Binding-site contacts:
Ligand atom O11 contacts residue PGT1 of chain 1.IB at 3.4 Å.
Ligand atom C1 contacts residue TRP33 of chain 1.CA at 4.1 Å (hydrophobic).
Ligand atom CA contacts residue TYR238 of chain 1.SA at 4.2 Å (hydrophobic).
Ligand atom C8 contacts residue T7X1 of chain 1.TB at 4.1 Å.
Ligand atom C10 contacts residue LEU22 of chain 1.UA at 4.0 Å (hydrophobic).
Ligand atom O2 contacts residue PTY1 of chain 1.JB at 4.0 Å.
Ligand atom OT1 contacts residue ARG28 of chain 1.UA at 1.3 Å (salt-bridge).
Ligand atom C1 contacts residue GLU34 of chain 1.CA at 4.2 Å.
Ligand atom CB contacts residue ARG28 of chain 1.UA at 3.7 Å.
Ligand atom C16 contacts residue TRP33 of chain 1.CA at 4.0 Å (hydrophobic).
Ligand atom C contacts residue ARG28 of chain 1.UA at 2.5 Å.
Ligand atom C17 contacts residue TRP33 of chain 1.CA at 4.3 Å (hydrophobic).
Ligand atom OT2 contacts residue ARG24 of chain 1.UA at 1.3 Å (salt-bridge).
Ligand atom OT2 contacts residue ARG28 of chain 1.UA at 3.4 Å (salt-bridge).
Ligand atom O12 contacts residue ARG463 of chain 1.N at 3.8 Å.
Ligand atom C15 contacts residue TRP33 of chain 1.CA at 4.3 Å (hydrophobic).
Ligand atom C13 contacts residue TRP33 of chain 1.CA at 3.3 Å (hydrophobic).
Ligand atom C13 contacts residue GLU34 of chain 1.CA at 4.3 Å.
Ligand atom C2 contacts residue PTY1 of chain 1.JB at 3.7 Å.
Ligand atom C9 contacts residue TRP33 of chain 1.CA at 4.0 Å (hydrophobic).
Ligand atom O12 contacts residue PTY1 of chain 1.JB at 4.0 Å.
Ligand atom O2 contacts residue T7X1 of chain 1.TB at 4.3 Å.
Ligand atom O4 contacts residue PGT1 of chain 1.IB at 2.9 Å (h-bond).
Ligand atom OT1 contacts residue ARG24 of chain 1.UA at 3.3 Å (salt-bridge).
Ligand atom O52 contacts residue PGT1 of chain 1.IB at 4.3 Å.
Ligand atom C6 contacts residue T7X1 of chain 1.TB at 3.7 Å.
Ligand atom CA contacts residue ARG24 of chain 1.UA at 3.1 Å.
Ligand atom P contacts residue T7X1 of chain 1.TB at 4.1 Å.
Ligand atom C14 contacts residue PGT1 of chain 1.IB at 4.2 Å.
Ligand atom C3 contacts residue PGT1 of chain 1.IB at 4.1 Å.
Ligand atom C14 contacts residue PTY1 of chain 1.JB at 4.2 Å.
Ligand atom N contacts residue ARG24 of chain 1.UA at 3.0 Å (salt-bridge).
Ligand atom C contacts residue ARG24 of chain 1.UA at 2.3 Å.
Ligand atom P contacts residue PGT1 of chain 1.IB at 3.4 Å.
Ligand atom CA contacts residue ARG28 of chain 1.UA at 3.6 Å.
Ligand atom C2 contacts residue PGT1 of chain 1.IB at 4.0 Å.
Ligand atom O3 contacts residue PGT1 of chain 1.IB at 2.9 Å (h-bond).
Ligand atom O4 contacts residue T7X1 of chain 1.TB at 2.6 Å (h-bond).
Ligand atom O2 contacts residue PGT1 of chain 1.IB at 3.5 Å.
Ligand atom O12 contacts residue GLU34 of chain 1.CA at 3.5 Å (salt-bridge).

A protein and the small-molecule ligand that binds it are described below.
Small molecule (SMILES): CCCCCC(=O)OCC(CO[P](=O)(O)OC[C@H](N)C(=O)O)OC(=O)CCCCC

Sequence of chain 1.UA:
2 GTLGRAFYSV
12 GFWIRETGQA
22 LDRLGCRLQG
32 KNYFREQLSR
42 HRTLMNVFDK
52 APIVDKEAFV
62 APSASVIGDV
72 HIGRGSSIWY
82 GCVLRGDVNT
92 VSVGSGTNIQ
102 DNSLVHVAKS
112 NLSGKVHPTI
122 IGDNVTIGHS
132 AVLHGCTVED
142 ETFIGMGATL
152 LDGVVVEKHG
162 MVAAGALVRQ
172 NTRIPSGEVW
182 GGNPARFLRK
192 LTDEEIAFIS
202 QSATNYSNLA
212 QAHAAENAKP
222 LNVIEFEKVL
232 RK

Sequence of chain 1.SA:
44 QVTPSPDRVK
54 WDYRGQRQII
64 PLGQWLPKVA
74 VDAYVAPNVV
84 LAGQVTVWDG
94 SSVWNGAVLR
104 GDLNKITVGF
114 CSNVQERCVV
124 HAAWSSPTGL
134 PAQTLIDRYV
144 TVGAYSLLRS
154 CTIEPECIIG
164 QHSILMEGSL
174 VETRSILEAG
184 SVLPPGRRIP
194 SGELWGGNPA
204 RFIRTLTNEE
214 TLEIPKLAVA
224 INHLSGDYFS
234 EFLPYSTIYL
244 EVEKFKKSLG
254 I

Sequence of chain 1.CA:
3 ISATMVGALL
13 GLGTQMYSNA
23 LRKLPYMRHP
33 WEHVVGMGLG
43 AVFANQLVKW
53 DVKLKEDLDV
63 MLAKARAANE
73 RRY

Sequence of chain 1.N:
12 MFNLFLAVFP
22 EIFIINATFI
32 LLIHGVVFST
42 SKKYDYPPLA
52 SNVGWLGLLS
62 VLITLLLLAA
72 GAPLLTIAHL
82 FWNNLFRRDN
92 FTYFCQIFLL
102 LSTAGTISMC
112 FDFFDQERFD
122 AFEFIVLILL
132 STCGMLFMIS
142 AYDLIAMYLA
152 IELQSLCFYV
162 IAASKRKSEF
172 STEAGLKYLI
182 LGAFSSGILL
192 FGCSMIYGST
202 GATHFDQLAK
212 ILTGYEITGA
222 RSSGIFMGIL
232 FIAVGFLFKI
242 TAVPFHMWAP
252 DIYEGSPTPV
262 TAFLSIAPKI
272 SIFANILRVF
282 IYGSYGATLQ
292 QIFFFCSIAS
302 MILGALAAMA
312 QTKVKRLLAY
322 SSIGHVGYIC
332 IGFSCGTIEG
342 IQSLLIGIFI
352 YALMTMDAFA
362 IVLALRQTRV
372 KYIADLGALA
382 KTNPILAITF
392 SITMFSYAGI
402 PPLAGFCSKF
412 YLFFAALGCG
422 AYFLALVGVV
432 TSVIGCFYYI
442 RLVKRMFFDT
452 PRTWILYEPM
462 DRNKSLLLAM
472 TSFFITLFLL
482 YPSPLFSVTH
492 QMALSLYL